Sequence of chain 1.B:
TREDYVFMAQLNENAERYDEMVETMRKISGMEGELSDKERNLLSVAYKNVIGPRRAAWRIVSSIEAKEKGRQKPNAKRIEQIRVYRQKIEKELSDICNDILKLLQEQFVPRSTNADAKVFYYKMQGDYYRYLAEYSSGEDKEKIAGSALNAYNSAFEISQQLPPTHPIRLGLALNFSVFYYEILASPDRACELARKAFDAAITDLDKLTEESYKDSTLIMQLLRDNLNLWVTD

The protein below binds the small molecule below.
Small molecule (SMILES): C[C@H](N)C(=O)N[C@@H](COP(=O)(O)O)C(=O)N[C@@H](C)C(=O)N1CCC[C@H]1C=O

Binding-site contacts:
Ligand atom CB contacts residue ARG131 of chain 1.B at 4.1 Å.
Ligand atom CA contacts residue LEU175 of chain 1.B at 3.9 Å (hydrophobic).
Ligand atom O2P contacts residue TYR132 of chain 1.B at 4.3 Å.
Ligand atom N contacts residue LEU175 of chain 1.B at 3.4 Å.
Ligand atom O3P contacts residue TYR132 of chain 1.B at 3.7 Å.
Ligand atom O1P contacts residue LYS49 of chain 1.B at 3.8 Å.
Ligand atom CA contacts residue ASN227 of chain 1.B at 4.3 Å.
Ligand atom C contacts residue ASN227 of chain 1.B at 4.1 Å.
Ligand atom CG contacts residue LEU219 of chain 1.B at 4.2 Å (hydrophobic).
Ligand atom N contacts residue ASN176 of chain 1.B at 2.9 Å (h-bond).
Ligand atom CB contacts residue ASN227 of chain 1.B at 2.8 Å.
Ligand atom CB contacts residue ASN176 of chain 1.B at 3.6 Å.
Ligand atom O3P contacts residue LYS49 of chain 1.B at 2.6 Å (salt-bridge).
Ligand atom O2P contacts residue ARG56 of chain 1.B at 3.5 Å (salt-bridge).
Ligand atom O2P contacts residue ARG131 of chain 1.B at 3.1 Å (salt-bridge).
Ligand atom C contacts residue LEU175 of chain 1.B at 3.5 Å (hydrophobic).
Ligand atom O3P contacts residue ARG56 of chain 1.B at 2.8 Å (salt-bridge).
Ligand atom C contacts residue VAL179 of chain 1.B at 4.2 Å (hydrophobic).
Ligand atom CA contacts residue ASN176 of chain 1.B at 3.8 Å.
Ligand atom OG contacts residue LYS49 of chain 1.B at 4.1 Å.
Ligand atom O contacts residue LEU175 of chain 1.B at 4.1 Å.
Ligand atom CB contacts residue GLY172 of chain 1.B at 3.9 Å.
Ligand atom P contacts residue LYS49 of chain 1.B at 3.6 Å.
Ligand atom O contacts residue LEU175 of chain 1.B at 3.6 Å.
Ligand atom C contacts residue ASN176 of chain 1.B at 3.7 Å.
Ligand atom O1P contacts residue ASN176 of chain 1.B at 4.0 Å.
Ligand atom O contacts residue VAL179 of chain 1.B at 3.3 Å.
Ligand atom O contacts residue ASN227 of chain 1.B at 3.1 Å (h-bond).
Ligand atom O1P contacts residue ARG131 of chain 1.B at 2.7 Å (salt-bridge).
Ligand atom P contacts residue ARG56 of chain 1.B at 3.7 Å.
Ligand atom P contacts residue ARG131 of chain 1.B at 3.8 Å.
Ligand atom O1P contacts residue TYR132 of chain 1.B at 2.6 Å (h-bond).
Ligand atom P contacts residue TYR132 of chain 1.B at 3.6 Å.
Ligand atom CB contacts residue LYS124 of chain 1.B at 4.1 Å.
Ligand atom CA contacts residue LEU175 of chain 1.B at 3.9 Å (hydrophobic).
Ligand atom CB contacts residue LEU175 of chain 1.B at 4.3 Å (hydrophobic).
Ligand atom CB contacts residue ASN176 of chain 1.B at 3.5 Å.
Ligand atom CA contacts residue ASN176 of chain 1.B at 3.6 Å.
Ligand atom O contacts residue LYS49 of chain 1.B at 4.1 Å.
Ligand atom O contacts residue LEU223 of chain 1.B at 3.8 Å.